Binding-site contacts:
Ligand atom N2 contacts residue THR72 of chain 1.D at 4.4 Å.
Ligand atom C1 contacts residue THR72 of chain 1.D at 3.9 Å.
Ligand atom O6 contacts residue ASN23 of chain 1.D at 3.4 Å (h-bond).
Ligand atom C7 contacts residue ASN23 of chain 1.D at 3.6 Å.
Ligand atom O5 contacts residue ASN23 of chain 1.D at 2.4 Å (h-bond).
Ligand atom C1 contacts residue ASN23 of chain 1.D at 1.4 Å.
Ligand atom N2 contacts residue ASN23 of chain 1.D at 2.7 Å (h-bond).
Ligand atom C4 contacts residue ASN23 of chain 1.D at 4.3 Å.
Ligand atom O7 contacts residue ASN23 of chain 1.D at 3.8 Å.
Ligand atom C6 contacts residue ASN23 of chain 1.D at 4.2 Å.
Ligand atom C3 contacts residue ASN23 of chain 1.D at 3.7 Å.
Ligand atom C2 contacts residue ASN23 of chain 1.D at 2.4 Å.
Ligand atom C5 contacts residue ASN23 of chain 1.D at 3.7 Å.

The small molecule below binds the protein below.
Small molecule (SMILES): CC(=O)N[C@@H]1[C@@H](O)[C@H](O)[C@@H](CO)O[C@H]1O

Sequence of chain 1.D:
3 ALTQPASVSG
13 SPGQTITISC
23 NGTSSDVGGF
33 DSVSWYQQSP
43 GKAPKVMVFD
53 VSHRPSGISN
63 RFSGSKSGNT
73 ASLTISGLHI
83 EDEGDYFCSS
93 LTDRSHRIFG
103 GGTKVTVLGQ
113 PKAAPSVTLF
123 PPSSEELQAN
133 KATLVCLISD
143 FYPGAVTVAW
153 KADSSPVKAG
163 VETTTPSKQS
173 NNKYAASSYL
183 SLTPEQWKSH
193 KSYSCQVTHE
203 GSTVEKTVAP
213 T